This protein binds this small molecule.
Small molecule (SMILES): C/C=C(\C)CC/C=C(\C)CC/C=C(\C)CCC=C(C)C

Binding-site contacts:
Ligand atom C15 contacts residue PRO272 of chain 1.A at 3.4 Å (hydrophobic).
Ligand atom C20 contacts residue LEU284 of chain 1.A at 4.3 Å (hydrophobic).
Ligand atom C18 contacts residue PRO272 of chain 1.A at 3.9 Å (hydrophobic).
Ligand atom C14 contacts residue CYS273 of chain 1.A at 4.1 Å (hydrophobic).
Ligand atom C14 contacts residue LEU359 of chain 1.A at 3.7 Å (hydrophobic).
Ligand atom C17 contacts residue LEU292 of chain 1.A at 3.6 Å (hydrophobic).
Ligand atom C15 contacts residue SER274 of chain 1.A at 4.2 Å.
Ligand atom C11 contacts residue LEU362 of chain 1.A at 4.0 Å (hydrophobic).
Ligand atom C12 contacts residue SER274 of chain 1.A at 3.6 Å.
Ligand atom C15 contacts residue VAL278 of chain 1.A at 4.0 Å (hydrophobic).
Ligand atom C14 contacts residue LEU362 of chain 1.A at 3.5 Å (hydrophobic).
Ligand atom C13 contacts residue SER274 of chain 1.A at 3.9 Å.
Ligand atom C8 contacts residue MET293 of chain 1.A at 3.7 Å (hydrophobic).
Ligand atom C15 contacts residue CYS273 of chain 1.A at 4.1 Å (hydrophobic).
Ligand atom C2 contacts residue VAL300 of chain 1.A at 4.0 Å (hydrophobic).
Ligand atom C13 contacts residue CYS273 of chain 1.A at 3.9 Å (hydrophobic).
Ligand atom C5 contacts residue VAL300 of chain 1.A at 3.6 Å (hydrophobic).
Ligand atom C16 contacts residue PRO272 of chain 1.A at 3.3 Å (hydrophobic).
Ligand atom C9 contacts residue ARG275 of chain 1.A at 3.5 Å.
Ligand atom C9 contacts residue MET293 of chain 1.A at 3.8 Å (hydrophobic).
Ligand atom C1 contacts residue LEU359 of chain 1.A at 4.3 Å (hydrophobic).
Ligand atom C12 contacts residue VAL278 of chain 1.A at 4.2 Å (hydrophobic).
Ligand atom C19 contacts residue VAL271 of chain 1.A at 4.0 Å (hydrophobic).
Ligand atom C20 contacts residue PRO272 of chain 1.A at 3.8 Å (hydrophobic).
Ligand atom C19 contacts residue ILE338 of chain 1.A at 3.9 Å (hydrophobic).
Ligand atom C13 contacts residue LEU296 of chain 1.A at 4.2 Å (hydrophobic).
Ligand atom C20 contacts residue LEU292 of chain 1.A at 4.1 Å (hydrophobic).
Ligand atom C19 contacts residue PHE333 of chain 1.A at 3.6 Å (hydrophobic).
Ligand atom C19 contacts residue PRO272 of chain 1.A at 3.9 Å (hydrophobic).
Ligand atom C10 contacts residue MET293 of chain 1.A at 4.0 Å (hydrophobic).
Ligand atom C7 contacts residue MET293 of chain 1.A at 4.0 Å (hydrophobic).
Ligand atom C11 contacts residue ARG275 of chain 1.A at 3.8 Å.
Ligand atom C11 contacts residue SER274 of chain 1.A at 3.7 Å.
Ligand atom C12 contacts residue ARG275 of chain 1.A at 4.1 Å.
Ligand atom C3 contacts residue VAL300 of chain 1.A at 4.3 Å (hydrophobic).
Ligand atom C16 contacts residue ILE338 of chain 1.A at 3.9 Å (hydrophobic).
Ligand atom C17 contacts residue PRO272 of chain 1.A at 3.6 Å (hydrophobic).
Ligand atom C20 contacts residue PHE333 of chain 1.A at 3.5 Å (hydrophobic).
Ligand atom C18 contacts residue PHE333 of chain 1.A at 4.0 Å (hydrophobic).
Ligand atom C12 contacts residue CYS273 of chain 1.A at 4.0 Å (hydrophobic).

Sequence of chain 1.A:
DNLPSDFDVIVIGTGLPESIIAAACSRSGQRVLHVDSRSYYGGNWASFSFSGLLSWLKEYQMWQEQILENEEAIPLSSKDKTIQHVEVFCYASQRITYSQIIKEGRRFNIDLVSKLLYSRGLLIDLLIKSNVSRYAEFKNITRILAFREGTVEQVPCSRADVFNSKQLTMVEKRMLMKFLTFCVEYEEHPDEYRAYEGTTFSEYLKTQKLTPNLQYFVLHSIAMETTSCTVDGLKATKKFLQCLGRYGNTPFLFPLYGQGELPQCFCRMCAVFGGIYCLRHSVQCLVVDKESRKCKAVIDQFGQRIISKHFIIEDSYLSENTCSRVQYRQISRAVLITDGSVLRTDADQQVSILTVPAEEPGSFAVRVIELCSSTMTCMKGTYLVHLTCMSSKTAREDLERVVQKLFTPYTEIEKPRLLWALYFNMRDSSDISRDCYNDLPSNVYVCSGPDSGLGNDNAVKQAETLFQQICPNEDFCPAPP